Sequence of chain 2.B:
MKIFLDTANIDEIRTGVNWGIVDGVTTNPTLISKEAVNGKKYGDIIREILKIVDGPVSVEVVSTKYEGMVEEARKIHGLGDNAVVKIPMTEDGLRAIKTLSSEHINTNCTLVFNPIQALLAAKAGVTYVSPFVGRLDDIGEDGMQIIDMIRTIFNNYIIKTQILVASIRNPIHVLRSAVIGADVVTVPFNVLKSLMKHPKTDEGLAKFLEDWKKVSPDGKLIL

A small-molecule ligand and the protein it binds are described below.
Small molecule (SMILES): O=C(CO)[C@@H](O)[C@H](O)[C@H](O)COP(=O)(O)O

Sequence of chain 2.A:
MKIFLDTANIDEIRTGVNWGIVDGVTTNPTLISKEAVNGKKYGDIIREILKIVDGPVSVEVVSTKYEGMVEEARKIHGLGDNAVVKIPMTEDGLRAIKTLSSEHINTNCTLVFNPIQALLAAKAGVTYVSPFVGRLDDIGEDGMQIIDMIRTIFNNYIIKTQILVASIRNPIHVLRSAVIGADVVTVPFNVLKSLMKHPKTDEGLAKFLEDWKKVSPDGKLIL

Binding-site contacts:
Ligand atom O1P contacts residue ARG135 of chain 2.A at 2.5 Å (salt-bridge).
Ligand atom O1 contacts residue LEU164 of chain 2.A at 3.8 Å.
Ligand atom O1 contacts residue SER130 of chain 2.A at 2.9 Å (h-bond).
Ligand atom O3 contacts residue LYS86 of chain 2.A at 2.7 Å (salt-bridge).
Ligand atom O1 contacts residue THR26 of chain 2.A at 3.6 Å.
Ligand atom C4 contacts residue PHE132 of chain 2.A at 3.5 Å (hydrophobic).
Ligand atom C3 contacts residue LYS86 of chain 2.A at 2.4 Å.
Ligand atom C1 contacts residue SER130 of chain 2.A at 3.3 Å.
Ligand atom P contacts residue ARG135 of chain 2.A at 3.6 Å.
Ligand atom C1 contacts residue THR110 of chain 2.A at 3.5 Å.
Ligand atom O5 contacts residue ASP6 of chain 2.A at 2.6 Å (salt-bridge).
Ligand atom C3 contacts residue ASP6 of chain 2.A at 3.4 Å.
Ligand atom C6 contacts residue SER167 of chain 2.A at 3.9 Å.
Ligand atom O5 contacts residue SER167 of chain 2.A at 2.8 Å (h-bond).
Ligand atom O3 contacts residue THR26 of chain 2.A at 3.6 Å (h-bond).
Ligand atom O3 contacts residue ASP6 of chain 2.A at 2.7 Å (salt-bridge).
Ligand atom C5 contacts residue ASN28 of chain 2.A at 3.8 Å.
Ligand atom O1 contacts residue LYS86 of chain 2.A at 3.0 Å (salt-bridge).
Ligand atom C2 contacts residue THR110 of chain 2.A at 3.9 Å.
Ligand atom O3P contacts residue ARG135 of chain 2.A at 2.8 Å (salt-bridge).
Ligand atom O4 contacts residue PHE132 of chain 2.A at 3.3 Å.
Ligand atom O3P contacts residue SER167 of chain 2.A at 2.5 Å (h-bond).
Ligand atom C5 contacts residue ASP6 of chain 2.A at 3.1 Å.
Ligand atom C4 contacts residue ASN28 of chain 2.A at 3.7 Å.
Ligand atom C3 contacts residue THR26 of chain 2.A at 3.8 Å.
Ligand atom O4 contacts residue ASN28 of chain 2.A at 2.8 Å (h-bond).
Ligand atom C6 contacts residue PHE132 of chain 2.A at 3.5 Å (hydrophobic).
Ligand atom P contacts residue SER167 of chain 2.A at 3.6 Å.
Ligand atom O1 contacts residue ASN108 of chain 2.A at 3.5 Å (h-bond).
Ligand atom O5 contacts residue ALA166 of chain 2.A at 3.4 Å.
Ligand atom C2 contacts residue LYS86 of chain 2.A at 1.3 Å.
Ligand atom O3P contacts residue ARG169 of chain 2.A at 3.5 Å (salt-bridge).
Ligand atom C1 contacts residue LYS86 of chain 2.A at 2.4 Å.
Ligand atom O3 contacts residue THR27 of chain 2.A at 3.5 Å (h-bond).
Ligand atom O1 contacts residue ALA166 of chain 2.A at 4.0 Å.
Ligand atom O3 contacts residue ASN28 of chain 2.A at 3.3 Å (h-bond).
Ligand atom C4 contacts residue LYS86 of chain 2.A at 3.5 Å.
Ligand atom C5 contacts residue SER167 of chain 2.A at 3.9 Å.
Ligand atom O4 contacts residue LYS86 of chain 2.A at 3.5 Å (salt-bridge).
Ligand atom O6 contacts residue SER167 of chain 2.A at 3.4 Å.